Sequence of chain 1.C:
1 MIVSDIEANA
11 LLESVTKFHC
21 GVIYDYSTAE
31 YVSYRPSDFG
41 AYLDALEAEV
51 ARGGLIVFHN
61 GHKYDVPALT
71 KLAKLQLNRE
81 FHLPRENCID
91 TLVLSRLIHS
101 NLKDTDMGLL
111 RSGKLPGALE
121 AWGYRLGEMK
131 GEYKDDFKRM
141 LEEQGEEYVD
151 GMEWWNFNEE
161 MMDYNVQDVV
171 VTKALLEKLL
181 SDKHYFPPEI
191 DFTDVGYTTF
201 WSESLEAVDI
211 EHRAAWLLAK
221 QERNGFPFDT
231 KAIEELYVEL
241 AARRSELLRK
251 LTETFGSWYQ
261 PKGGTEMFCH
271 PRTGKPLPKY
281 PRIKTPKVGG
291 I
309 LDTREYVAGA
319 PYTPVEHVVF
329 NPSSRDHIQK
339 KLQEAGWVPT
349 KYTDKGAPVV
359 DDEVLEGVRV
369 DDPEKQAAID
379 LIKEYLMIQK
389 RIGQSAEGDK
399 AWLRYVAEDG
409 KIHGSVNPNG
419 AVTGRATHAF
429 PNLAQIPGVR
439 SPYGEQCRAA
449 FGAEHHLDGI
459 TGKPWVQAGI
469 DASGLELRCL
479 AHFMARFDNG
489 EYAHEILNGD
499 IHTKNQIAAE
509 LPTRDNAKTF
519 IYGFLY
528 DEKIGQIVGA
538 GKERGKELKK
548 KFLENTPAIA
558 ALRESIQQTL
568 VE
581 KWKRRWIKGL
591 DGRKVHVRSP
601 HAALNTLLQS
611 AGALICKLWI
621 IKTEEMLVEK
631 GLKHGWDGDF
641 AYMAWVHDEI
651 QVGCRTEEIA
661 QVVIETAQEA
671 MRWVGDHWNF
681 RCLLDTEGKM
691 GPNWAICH

Binding-site contacts:
Ligand atom OP2 contacts residue ASP359 of chain 1.C at 3.6 Å.
Ligand atom O5' contacts residue THR351 of chain 1.C at 3.5 Å.
Ligand atom C3' contacts residue DAD1 of chain 1.H at 3.1 Å.
Ligand atom O2 contacts residue LYS388 of chain 1.C at 2.8 Å (salt-bridge).
Ligand atom OP1 contacts residue ASP359 of chain 1.C at 3.5 Å.
Ligand atom C5' contacts residue ARG333 of chain 1.C at 3.6 Å.
Ligand atom O3' contacts residue ARG333 of chain 1.C at 3.3 Å (salt-bridge).
Ligand atom P contacts residue THR351 of chain 1.C at 3.6 Å.
Ligand atom C4' contacts residue GLN433 of chain 1.C at 3.7 Å.
Ligand atom O4' contacts residue GLN433 of chain 1.C at 3.2 Å.
Ligand atom C3' contacts residue ASP359 of chain 1.C at 3.6 Å.
Ligand atom P contacts residue ASP359 of chain 1.C at 3.7 Å.
Ligand atom O4' contacts residue HIS647 of chain 1.C at 3.5 Å.
Ligand atom OP1 contacts residue PRO435 of chain 1.C at 3.5 Å.
Ligand atom OP1 contacts residue GLY436 of chain 1.C at 2.6 Å (h-bond).
Ligand atom C2 contacts residue DAD1 of chain 1.H at 3.7 Å.
Ligand atom O3' contacts residue ASP359 of chain 1.C at 3.7 Å.
Ligand atom OP1 contacts residue HIS698 of chain 1.C at 3.4 Å (h-bond).
Ligand atom N1 contacts residue DAD1 of chain 1.H at 3.4 Å.
Ligand atom C6 contacts residue DAD1 of chain 1.H at 3.5 Å.
Ligand atom OP1 contacts residue LYS353 of chain 1.C at 3.2 Å.
Ligand atom O4' contacts residue ALA432 of chain 1.C at 3.5 Å (h-bond).
Ligand atom C4' contacts residue ILE434 of chain 1.C at 3.5 Å (hydrophobic).
Ligand atom C2' contacts residue ALA432 of chain 1.C at 3.3 Å (hydrophobic).
Ligand atom OP1 contacts residue VAL357 of chain 1.C at 3.5 Å.
Ligand atom O2 contacts residue GLN433 of chain 1.C at 3.0 Å (h-bond).
Ligand atom C4 contacts residue DAD1 of chain 1.H at 3.7 Å.
Ligand atom C1' contacts residue LYS388 of chain 1.C at 3.6 Å.
Ligand atom OP1 contacts residue SER439 of chain 1.C at 3.6 Å.
Ligand atom C5' contacts residue ILE434 of chain 1.C at 2.9 Å (hydrophobic).
Ligand atom C4' contacts residue ARG333 of chain 1.C at 3.2 Å.
Ligand atom N6 contacts residue DAD1 of chain 1.H at 3.4 Å (h-bond).
Ligand atom C2' contacts residue DAD1 of chain 1.H at 3.0 Å.
Ligand atom C1' contacts residue ALA432 of chain 1.C at 3.1 Å (hydrophobic).
Ligand atom OP1 contacts residue THR351 of chain 1.C at 2.5 Å (h-bond).
Ligand atom O4' contacts residue LYS388 of chain 1.C at 3.3 Å.
Ligand atom OP1 contacts residue ASP360 of chain 1.C at 2.8 Å (salt-bridge).
Ligand atom OP1 contacts residue VAL358 of chain 1.C at 2.7 Å (h-bond).
Ligand atom N3 contacts residue ARG423 of chain 1.C at 3.3 Å (salt-bridge).
Ligand atom C5' contacts residue LYS388 of chain 1.C at 3.6 Å.

A protein and the small-molecule ligand that binds it are described below.
Small molecule (SMILES): Cc1cn([C@H]2C[C@H](O[P](=O)(O)OC[C@H]3O[C@@H](n4cnc5c(=O)nc(N)[nH]c54)C[C@@H]3O[P](=O)(O)OC[C@H]3O[C@@H](n4ccc(N)nc4=O)C[C@@H]3O[P](=O)(O)OC[C@H]3O[C@@H](n4ccc(N)nc4=O)C[C@@H]3O[P](=O)(O)OC[C@H]3O[C@@H](n4cc(C)c(=O)[nH]c4=O)C[C@@H]3O[P](=O)(O)OC[C@@H]3CC[C@H](n4cnc5c(N)ncnc54)O3)[C@@H](CO[P](=O)(O)O[C@H]3C[C@H](n4cnc5c(=O)nc(N)[nH]c54)O[C@@H]3CO[P](=O)(O)O[C@H]3C[C@H](n4cnc5c(N)ncnc54)O[C@@H]3CO[P](=O)(O)O[C@H]3C[C@H](n4ccc(N)nc4=O)O[C@@H]3COP(=O)=O)O2)c(=O)[nH]c1=O